The protein below binds the small molecule below.
Small molecule (SMILES): Nc1ncnc2c1ncn2[C@@H]1O[C@H](CO[P](=O)(O)O[P](=O)(O)CP(=O)(O)O)[C@@H](O)[C@H]1O

Binding-site contacts:
Ligand atom O2G contacts residue FEO1 of chain 1.I at 2.1 Å.
Ligand atom O2G contacts residue GLU86 of chain 1.A at 3.0 Å (salt-bridge).
Ligand atom C4 contacts residue ARG219 of chain 1.A at 3.5 Å.
Ligand atom C6 contacts residue ARG219 of chain 1.A at 3.5 Å.
Ligand atom C3B contacts residue CA1 of chain 1.H at 3.6 Å.
Ligand atom O1G contacts residue ASP490 of chain 1.A at 2.8 Å (salt-bridge).
Ligand atom C3' contacts residue ARG381 of chain 1.A at 3.6 Å.
Ligand atom O1B contacts residue CA1 of chain 1.G at 2.5 Å.
Ligand atom PG contacts residue CA1 of chain 1.H at 3.4 Å.
Ligand atom O2G contacts residue GLU190 of chain 1.A at 2.9 Å (salt-bridge).
Ligand atom O3G contacts residue ASP288 of chain 1.A at 2.7 Å (salt-bridge).
Ligand atom C5' contacts residue ARG381 of chain 1.A at 3.5 Å.
Ligand atom O1G contacts residue GLU383 of chain 1.A at 3.5 Å (salt-bridge).
Ligand atom O2B contacts residue CA1 of chain 1.H at 2.5 Å.
Ligand atom O2B contacts residue ASP490 of chain 1.A at 3.1 Å (salt-bridge).
Ligand atom O2' contacts residue ASN191 of chain 1.A at 3.5 Å (h-bond).
Ligand atom O3' contacts residue ARG381 of chain 1.A at 3.3 Å (salt-bridge).
Ligand atom O3G contacts residue ARG381 of chain 1.A at 3.0 Å (salt-bridge).
Ligand atom O1G contacts residue ASP475 of chain 1.A at 3.4 Å (salt-bridge).
Ligand atom O3G contacts residue GLU190 of chain 1.A at 3.0 Å (salt-bridge).
Ligand atom PG contacts residue FEO1 of chain 1.I at 2.9 Å.
Ligand atom O3G contacts residue GLU383 of chain 1.A at 2.9 Å (salt-bridge).
Ligand atom PB contacts residue CA1 of chain 1.H at 3.4 Å.
Ligand atom O1G contacts residue FEO1 of chain 1.I at 3.0 Å (h-bond).
Ligand atom O1G contacts residue CA1 of chain 1.G at 2.4 Å.
Ligand atom O1G contacts residue CA1 of chain 1.H at 2.3 Å.
Ligand atom C4' contacts residue ARG290 of chain 1.A at 3.6 Å.
Ligand atom N7 contacts residue ARG219 of chain 1.A at 3.6 Å.
Ligand atom PB contacts residue CA1 of chain 1.G at 3.5 Å.
Ligand atom PB contacts residue ASP490 of chain 1.A at 3.5 Å.
Ligand atom C5 contacts residue ARG219 of chain 1.A at 3.6 Å.
Ligand atom O1G contacts residue CA1 of chain 1.F at 3.5 Å.
Ligand atom PG contacts residue CA1 of chain 1.G at 3.3 Å.
Ligand atom O3G contacts residue CA1 of chain 1.G at 3.3 Å.
Ligand atom O3G contacts residue FEO1 of chain 1.I at 2.0 Å.
Ligand atom C4' contacts residue ARG381 of chain 1.A at 3.6 Å.
Ligand atom O4' contacts residue ARG290 of chain 1.A at 3.4 Å (salt-bridge).
Ligand atom C2 contacts residue ARG219 of chain 1.A at 3.5 Å.
Ligand atom O1B contacts residue ARG381 of chain 1.A at 2.7 Å (salt-bridge).
Ligand atom O1B contacts residue ASP490 of chain 1.A at 3.2 Å (salt-bridge).

Sequence of chain 1.A:
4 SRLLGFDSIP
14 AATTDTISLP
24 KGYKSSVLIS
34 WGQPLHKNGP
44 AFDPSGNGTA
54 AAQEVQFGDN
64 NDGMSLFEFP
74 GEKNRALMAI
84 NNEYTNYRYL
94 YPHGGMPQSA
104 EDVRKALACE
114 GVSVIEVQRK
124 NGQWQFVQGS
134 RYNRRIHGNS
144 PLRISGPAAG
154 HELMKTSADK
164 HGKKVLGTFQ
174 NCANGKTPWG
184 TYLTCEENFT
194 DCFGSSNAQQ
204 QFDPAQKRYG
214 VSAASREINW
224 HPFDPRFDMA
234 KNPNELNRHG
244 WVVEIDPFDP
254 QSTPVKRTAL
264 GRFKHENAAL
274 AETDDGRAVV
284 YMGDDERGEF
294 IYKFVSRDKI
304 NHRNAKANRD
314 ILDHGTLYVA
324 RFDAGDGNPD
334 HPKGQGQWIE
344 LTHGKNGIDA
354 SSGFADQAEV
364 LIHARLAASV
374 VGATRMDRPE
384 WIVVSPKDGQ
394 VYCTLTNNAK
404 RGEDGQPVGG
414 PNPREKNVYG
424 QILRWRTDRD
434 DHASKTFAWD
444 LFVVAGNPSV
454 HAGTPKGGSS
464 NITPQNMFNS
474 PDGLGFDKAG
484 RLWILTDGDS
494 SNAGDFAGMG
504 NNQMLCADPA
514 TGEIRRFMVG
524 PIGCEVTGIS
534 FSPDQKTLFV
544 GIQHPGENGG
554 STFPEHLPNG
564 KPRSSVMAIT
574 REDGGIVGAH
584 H